Binding-site contacts:
Ligand atom C1 contacts residue THR255 of chain 1.D at 4.0 Å.
Ligand atom O5 contacts residue THR127 of chain 1.D at 3.8 Å.
Ligand atom O6 contacts residue THR127 of chain 1.D at 4.4 Å.
Ligand atom C2 contacts residue ASN253 of chain 1.D at 2.5 Å.
Ligand atom C8 contacts residue ASN253 of chain 1.D at 4.3 Å.
Ligand atom C5 contacts residue THR255 of chain 1.D at 4.2 Å.
Ligand atom O7 contacts residue ASN253 of chain 1.D at 4.0 Å.
Ligand atom C8 contacts residue LYS481 of chain 1.G at 3.8 Å.
Ligand atom N2 contacts residue ASN253 of chain 1.D at 2.9 Å (h-bond).
Ligand atom C5 contacts residue ASN253 of chain 1.D at 3.8 Å.
Ligand atom C1 contacts residue THR127 of chain 1.D at 4.2 Å.
Ligand atom C7 contacts residue ASN253 of chain 1.D at 3.6 Å.
Ligand atom O6 contacts residue THR255 of chain 1.D at 4.2 Å.
Ligand atom O5 contacts residue ASN253 of chain 1.D at 2.4 Å (h-bond).
Ligand atom C4 contacts residue ASN253 of chain 1.D at 4.3 Å.
Ligand atom C3 contacts residue ASN253 of chain 1.D at 3.8 Å.
Ligand atom C1 contacts residue ASN253 of chain 1.D at 1.5 Å.
Ligand atom O5 contacts residue THR255 of chain 1.D at 4.0 Å.

The protein below binds the small molecule below.
Small molecule (SMILES): CC(=O)N[C@@H]1[C@@H](O)[C@H](O)[C@@H](CO)O[C@H]1O

Sequence of chain 1.G:
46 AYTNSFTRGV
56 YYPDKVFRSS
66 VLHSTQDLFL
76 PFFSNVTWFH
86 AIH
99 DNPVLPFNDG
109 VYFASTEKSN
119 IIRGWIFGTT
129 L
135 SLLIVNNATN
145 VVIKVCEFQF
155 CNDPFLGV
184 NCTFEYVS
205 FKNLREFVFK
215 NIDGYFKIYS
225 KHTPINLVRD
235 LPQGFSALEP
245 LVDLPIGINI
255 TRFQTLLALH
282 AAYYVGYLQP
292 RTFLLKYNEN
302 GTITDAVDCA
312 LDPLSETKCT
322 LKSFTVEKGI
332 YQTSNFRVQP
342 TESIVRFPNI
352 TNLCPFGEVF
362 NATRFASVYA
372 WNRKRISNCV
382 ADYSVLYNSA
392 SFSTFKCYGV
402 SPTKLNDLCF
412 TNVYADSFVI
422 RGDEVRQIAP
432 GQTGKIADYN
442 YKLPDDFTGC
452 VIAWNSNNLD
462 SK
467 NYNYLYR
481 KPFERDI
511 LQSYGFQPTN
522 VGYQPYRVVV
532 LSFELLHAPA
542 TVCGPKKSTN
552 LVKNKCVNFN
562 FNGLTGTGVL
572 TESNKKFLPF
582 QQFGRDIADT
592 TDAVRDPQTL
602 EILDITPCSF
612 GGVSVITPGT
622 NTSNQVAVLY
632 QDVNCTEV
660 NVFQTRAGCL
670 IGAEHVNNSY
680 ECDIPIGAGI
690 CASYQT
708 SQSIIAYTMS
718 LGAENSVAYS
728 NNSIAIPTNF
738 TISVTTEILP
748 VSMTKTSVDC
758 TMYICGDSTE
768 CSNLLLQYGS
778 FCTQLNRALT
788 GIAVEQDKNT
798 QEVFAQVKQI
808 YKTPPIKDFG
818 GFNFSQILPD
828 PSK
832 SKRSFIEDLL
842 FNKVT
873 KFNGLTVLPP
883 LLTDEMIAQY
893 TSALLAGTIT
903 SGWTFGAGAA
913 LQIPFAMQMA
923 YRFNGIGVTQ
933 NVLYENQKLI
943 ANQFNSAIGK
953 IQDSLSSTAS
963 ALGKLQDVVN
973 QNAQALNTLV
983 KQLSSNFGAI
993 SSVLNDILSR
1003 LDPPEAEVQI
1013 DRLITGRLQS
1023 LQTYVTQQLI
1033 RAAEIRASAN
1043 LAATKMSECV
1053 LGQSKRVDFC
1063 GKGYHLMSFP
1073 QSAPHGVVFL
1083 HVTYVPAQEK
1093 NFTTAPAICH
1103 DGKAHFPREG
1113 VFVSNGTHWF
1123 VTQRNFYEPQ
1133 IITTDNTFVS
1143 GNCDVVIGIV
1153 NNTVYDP

Sequence of chain 1.D:
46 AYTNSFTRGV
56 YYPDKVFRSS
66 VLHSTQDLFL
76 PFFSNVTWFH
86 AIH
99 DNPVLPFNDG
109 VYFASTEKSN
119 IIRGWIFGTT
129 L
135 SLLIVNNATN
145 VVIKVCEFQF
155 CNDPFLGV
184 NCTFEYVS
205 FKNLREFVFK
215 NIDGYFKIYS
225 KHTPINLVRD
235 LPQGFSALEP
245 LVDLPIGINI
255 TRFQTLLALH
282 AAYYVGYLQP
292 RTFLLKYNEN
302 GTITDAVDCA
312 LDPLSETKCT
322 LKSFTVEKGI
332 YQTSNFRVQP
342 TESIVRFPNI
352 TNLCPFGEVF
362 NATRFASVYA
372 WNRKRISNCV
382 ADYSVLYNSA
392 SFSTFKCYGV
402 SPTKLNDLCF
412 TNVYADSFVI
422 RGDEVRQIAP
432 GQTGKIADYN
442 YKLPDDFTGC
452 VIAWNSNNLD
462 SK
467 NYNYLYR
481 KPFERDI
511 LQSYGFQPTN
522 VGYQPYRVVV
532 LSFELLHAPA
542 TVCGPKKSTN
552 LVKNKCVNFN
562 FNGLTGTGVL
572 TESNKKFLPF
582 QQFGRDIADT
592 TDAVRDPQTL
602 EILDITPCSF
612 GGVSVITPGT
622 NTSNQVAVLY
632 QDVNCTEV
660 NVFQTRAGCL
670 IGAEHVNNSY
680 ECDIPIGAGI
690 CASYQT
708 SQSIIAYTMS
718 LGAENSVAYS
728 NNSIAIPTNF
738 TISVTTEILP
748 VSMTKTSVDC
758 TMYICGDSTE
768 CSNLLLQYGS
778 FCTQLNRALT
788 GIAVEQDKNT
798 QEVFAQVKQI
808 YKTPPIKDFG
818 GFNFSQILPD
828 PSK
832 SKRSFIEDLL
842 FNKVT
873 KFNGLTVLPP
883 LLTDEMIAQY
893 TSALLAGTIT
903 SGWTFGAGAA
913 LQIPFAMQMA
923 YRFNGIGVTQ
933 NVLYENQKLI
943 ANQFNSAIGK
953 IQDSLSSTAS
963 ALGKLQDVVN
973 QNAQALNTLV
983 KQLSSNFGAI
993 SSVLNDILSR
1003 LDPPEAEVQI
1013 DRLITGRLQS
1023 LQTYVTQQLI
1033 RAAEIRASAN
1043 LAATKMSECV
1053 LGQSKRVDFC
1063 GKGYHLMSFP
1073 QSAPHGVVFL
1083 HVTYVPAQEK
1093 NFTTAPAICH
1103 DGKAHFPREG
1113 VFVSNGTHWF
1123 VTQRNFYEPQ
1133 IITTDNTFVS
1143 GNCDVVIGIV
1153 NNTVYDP